A small-molecule ligand and the protein it binds are described below.
Small molecule (SMILES): C[C@H](O)[C@H](O)[C@H](O)[C@@H](O)C(=O)O

Binding-site contacts:
Ligand atom C01 contacts residue ARG175 of chain 1.A at 3.3 Å.
Ligand atom C03 contacts residue PHE198 of chain 1.A at 3.9 Å (hydrophobic).
Ligand atom C02 contacts residue MET177 of chain 1.A at 3.7 Å (hydrophobic).
Ligand atom O09 contacts residue ASN215 of chain 1.A at 3.6 Å.
Ligand atom O07 contacts residue ASN215 of chain 1.A at 2.8 Å (h-bond).
Ligand atom C06 contacts residue ASP78 of chain 1.A at 2.9 Å.
Ligand atom O12 contacts residue MET177 of chain 1.A at 3.3 Å.
Ligand atom O08 contacts residue SER96 of chain 1.A at 3.6 Å.
Ligand atom C02 contacts residue ASN151 of chain 1.A at 3.7 Å.
Ligand atom O11 contacts residue ASP78 of chain 1.A at 3.9 Å.
Ligand atom O07 contacts residue MET177 of chain 1.A at 3.8 Å.
Ligand atom O11 contacts residue GLY39 of chain 1.A at 4.0 Å.
Ligand atom C01 contacts residue MET177 of chain 1.A at 3.5 Å (hydrophobic).
Ligand atom C06 contacts residue GLY39 of chain 1.A at 3.8 Å.
Ligand atom O09 contacts residue PHE198 of chain 1.A at 3.1 Å.
Ligand atom O11 contacts residue PHE94 of chain 1.A at 3.5 Å.
Ligand atom O12 contacts residue PHE198 of chain 1.A at 3.7 Å.
Ligand atom O07 contacts residue ARG154 of chain 1.A at 3.0 Å (salt-bridge).
Ligand atom O08 contacts residue ASN151 of chain 1.A at 3.0 Å (h-bond).
Ligand atom O08 contacts residue ARG154 of chain 1.A at 3.1 Å (salt-bridge).
Ligand atom C02 contacts residue ASN215 of chain 1.A at 3.7 Å.
Ligand atom C01 contacts residue PHE198 of chain 1.A at 4.0 Å (hydrophobic).
Ligand atom C05 contacts residue LEU40 of chain 1.A at 3.7 Å (hydrophobic).
Ligand atom C04 contacts residue SER96 of chain 1.A at 3.4 Å.
Ligand atom C01 contacts residue ARG154 of chain 1.A at 3.7 Å.
Ligand atom O11 contacts residue LEU40 of chain 1.A at 3.5 Å.
Ligand atom C05 contacts residue ASP78 of chain 1.A at 3.9 Å.
Ligand atom C04 contacts residue ASP78 of chain 1.A at 3.6 Å.
Ligand atom C02 contacts residue SER96 of chain 1.A at 3.2 Å.
Ligand atom O07 contacts residue PHE198 of chain 1.A at 3.8 Å.
Ligand atom O07 contacts residue ARG175 of chain 1.A at 2.7 Å (salt-bridge).
Ligand atom O12 contacts residue ARG175 of chain 1.A at 2.5 Å (salt-bridge).
Ligand atom O10 contacts residue ASP78 of chain 1.A at 2.3 Å (salt-bridge).
Ligand atom C04 contacts residue PHE242 of chain 1.A at 3.8 Å (hydrophobic).
Ligand atom O11 contacts residue PHE242 of chain 1.A at 4.0 Å.
Ligand atom O10 contacts residue SER96 of chain 1.A at 2.8 Å (h-bond).
Ligand atom O09 contacts residue LEU40 of chain 1.A at 3.5 Å.
Ligand atom O08 contacts residue ASN215 of chain 1.A at 2.6 Å (h-bond).
Ligand atom C01 contacts residue ASN215 of chain 1.A at 3.9 Å.
Ligand atom C03 contacts residue SER96 of chain 1.A at 3.8 Å.

Sequence of chain 1.A:
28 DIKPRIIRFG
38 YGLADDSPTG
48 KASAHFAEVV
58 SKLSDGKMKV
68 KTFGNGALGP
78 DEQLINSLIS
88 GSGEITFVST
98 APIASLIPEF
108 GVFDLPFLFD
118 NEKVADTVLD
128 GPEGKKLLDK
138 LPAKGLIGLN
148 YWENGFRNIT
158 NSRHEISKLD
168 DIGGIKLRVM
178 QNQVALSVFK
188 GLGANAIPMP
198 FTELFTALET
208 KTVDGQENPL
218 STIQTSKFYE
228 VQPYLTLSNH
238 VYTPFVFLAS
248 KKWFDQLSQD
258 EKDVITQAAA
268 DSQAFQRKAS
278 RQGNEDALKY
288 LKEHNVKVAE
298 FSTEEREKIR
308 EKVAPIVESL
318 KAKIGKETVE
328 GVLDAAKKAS